Binding-site contacts:
Ligand atom C3 contacts residue HIS87 of chain 1.D at 3.3 Å.
Ligand atom FE contacts residue NI1 of chain 1.O at 2.5 Å.
Ligand atom C2 contacts residue ALA394 of chain 1.D at 4.1 Å (hydrophobic).
Ligand atom C1 contacts residue CYS83 of chain 1.D at 4.0 Å (hydrophobic).
Ligand atom O3 contacts residue HIS87 of chain 1.D at 3.3 Å (h-bond).
Ligand atom C3 contacts residue SER419 of chain 1.D at 3.4 Å.
Ligand atom N1 contacts residue CYS465 of chain 1.D at 3.5 Å.
Ligand atom O3 contacts residue SER419 of chain 1.D at 3.2 Å (h-bond).
Ligand atom N1 contacts residue CYS462 of chain 1.D at 3.3 Å.
Ligand atom C2 contacts residue NI1 of chain 1.O at 3.4 Å.
Ligand atom C3 contacts residue ALA394 of chain 1.D at 3.9 Å (hydrophobic).
Ligand atom N1 contacts residue THR420 of chain 1.D at 3.2 Å (h-bond).
Ligand atom N1 contacts residue SER419 of chain 1.D at 3.8 Å.
Ligand atom C2 contacts residue SER419 of chain 1.D at 3.8 Å.
Ligand atom C3 contacts residue NI1 of chain 1.O at 4.2 Å.
Ligand atom C1 contacts residue CYS462 of chain 1.D at 3.4 Å (hydrophobic).
Ligand atom N1 contacts residue ARG396 of chain 1.D at 3.5 Å.
Ligand atom C3 contacts residue CYS83 of chain 1.D at 3.4 Å (hydrophobic).
Ligand atom O3 contacts residue LEU399 of chain 1.D at 3.5 Å.
Ligand atom N2 contacts residue ALA394 of chain 1.D at 3.9 Å.
Ligand atom C1 contacts residue CYS465 of chain 1.D at 3.1 Å (hydrophobic).
Ligand atom N2 contacts residue CYS83 of chain 1.D at 3.7 Å.
Ligand atom O3 contacts residue ALA394 of chain 1.D at 3.6 Å.
Ligand atom O3 contacts residue VAL418 of chain 1.D at 3.6 Å.
Ligand atom FE contacts residue CYS465 of chain 1.D at 2.3 Å.
Ligand atom C1 contacts residue ARG396 of chain 1.D at 3.7 Å.
Ligand atom FE contacts residue CYS83 of chain 1.D at 2.3 Å.
Ligand atom C3 contacts residue CYS465 of chain 1.D at 3.3 Å (hydrophobic).
Ligand atom N2 contacts residue SER419 of chain 1.D at 3.9 Å.
Ligand atom C1 contacts residue NI1 of chain 1.O at 3.3 Å.
Ligand atom N1 contacts residue VAL418 of chain 1.D at 4.0 Å.
Ligand atom C3 contacts residue VAL418 of chain 1.D at 3.6 Å (hydrophobic).
Ligand atom C1 contacts residue SER419 of chain 1.D at 3.8 Å.
Ligand atom N2 contacts residue PRO395 of chain 1.D at 3.7 Å.
Ligand atom C2 contacts residue CYS83 of chain 1.D at 2.9 Å (hydrophobic).
Ligand atom C1 contacts residue VAL418 of chain 1.D at 3.8 Å (hydrophobic).
Ligand atom C2 contacts residue ARG396 of chain 1.D at 3.5 Å.
Ligand atom N2 contacts residue ARG396 of chain 1.D at 3.0 Å (salt-bridge).
Ligand atom FE contacts residue HIS87 of chain 1.D at 3.8 Å.
Ligand atom C2 contacts residue CYS465 of chain 1.D at 4.1 Å (hydrophobic).

Sequence of chain 1.D:
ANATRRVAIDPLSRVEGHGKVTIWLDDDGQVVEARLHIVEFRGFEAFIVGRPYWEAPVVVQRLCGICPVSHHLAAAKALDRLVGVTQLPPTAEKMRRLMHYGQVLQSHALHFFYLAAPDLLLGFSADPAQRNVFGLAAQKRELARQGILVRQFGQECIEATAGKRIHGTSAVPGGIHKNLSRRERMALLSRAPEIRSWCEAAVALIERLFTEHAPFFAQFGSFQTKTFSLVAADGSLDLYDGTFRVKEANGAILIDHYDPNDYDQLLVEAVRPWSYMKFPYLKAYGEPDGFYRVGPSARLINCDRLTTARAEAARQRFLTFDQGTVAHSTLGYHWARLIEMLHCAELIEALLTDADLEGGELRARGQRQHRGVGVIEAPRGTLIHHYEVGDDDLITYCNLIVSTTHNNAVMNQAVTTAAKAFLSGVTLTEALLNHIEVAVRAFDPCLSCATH

The small molecule below binds the protein below.
Small molecule (SMILES): N#C[Fe](=C=O)C#N